The small molecule below binds the protein below.
Small molecule (SMILES): CC(=O)N[C@H]1[C@H](O[C@H]2[C@H](O)[C@@H](NC(C)=O)CO[C@@H]2CO)O[C@H](CO)[C@@H](O[C@@H]2O[C@H](CO)[C@@H](O)[C@H](O[C@H]3O[C@H](CO)[C@@H](O)[C@H](O)[C@@H]3O[C@H]3O[C@H](CO)[C@@H](O)[C@H](O)[C@@H]3O)[C@@H]2O)[C@@H]1O

Binding-site contacts:
Ligand atom C1 contacts residue THR432 of chain 1.A at 3.1 Å.
Ligand atom C7 contacts residue ASN259 of chain 1.A at 3.3 Å.
Ligand atom O6 contacts residue GLU69 of chain 1.A at 3.1 Å (salt-bridge).
Ligand atom C8 contacts residue ASN375 of chain 1.A at 3.7 Å.
Ligand atom N2 contacts residue ASN259 of chain 1.A at 3.5 Å (h-bond).
Ligand atom C6 contacts residue MAN1 of chain 1.K at 4.0 Å.
Ligand atom O6 contacts residue NAG1 of chain 1.U at 3.4 Å (h-bond).
Ligand atom O6 contacts residue SER206 of chain 1.A at 3.7 Å.
Ligand atom O6 contacts residue CYS431 of chain 1.A at 3.7 Å.
Ligand atom C2 contacts residue THR432 of chain 1.A at 4.0 Å.
Ligand atom C1 contacts residue ASN259 of chain 1.A at 3.0 Å.
Ligand atom C7 contacts residue SER433 of chain 1.A at 3.2 Å.
Ligand atom C3 contacts residue THR432 of chain 1.A at 3.9 Å.
Ligand atom O6 contacts residue GLY377 of chain 1.A at 3.9 Å.
Ligand atom C1 contacts residue SER433 of chain 1.A at 3.2 Å.
Ligand atom O3 contacts residue CYS431 of chain 1.A at 4.1 Å.
Ligand atom O3 contacts residue GLU69 of chain 1.A at 4.4 Å.
Ligand atom C5 contacts residue GLU69 of chain 1.A at 4.2 Å.
Ligand atom C8 contacts residue SER433 of chain 1.A at 3.3 Å.
Ligand atom O5 contacts residue MAN1 of chain 1.K at 3.8 Å.
Ligand atom C4 contacts residue THR432 of chain 1.A at 4.2 Å.
Ligand atom C4 contacts residue GLU69 of chain 1.A at 3.8 Å.
Ligand atom C2 contacts residue ASN259 of chain 1.A at 3.3 Å.
Ligand atom O5 contacts residue THR432 of chain 1.A at 3.7 Å.
Ligand atom O5 contacts residue ASN259 of chain 1.A at 3.1 Å (h-bond).
Ligand atom O6 contacts residue MAN1 of chain 1.K at 3.7 Å.
Ligand atom O7 contacts residue SER433 of chain 1.A at 4.1 Å.
Ligand atom O7 contacts residue ASN259 of chain 1.A at 2.7 Å (h-bond).
Ligand atom C5 contacts residue THR432 of chain 1.A at 3.8 Å.
Ligand atom C5 contacts residue NAG1 of chain 1.U at 4.3 Å.
Ligand atom O4 contacts residue GLU426 of chain 1.A at 3.3 Å.
Ligand atom O3 contacts residue MAN1 of chain 1.K at 3.8 Å.
Ligand atom C6 contacts residue GLU69 of chain 1.A at 3.3 Å.
Ligand atom O4 contacts residue MAN1 of chain 1.K at 4.3 Å.
Ligand atom C2 contacts residue SER433 of chain 1.A at 3.5 Å.
Ligand atom O4 contacts residue GLU69 of chain 1.A at 3.2 Å.
Ligand atom O5 contacts residue NAG1 of chain 1.U at 4.0 Å.
Ligand atom O6 contacts residue ARG430 of chain 1.A at 4.2 Å.
Ligand atom N2 contacts residue SER433 of chain 1.A at 2.7 Å (h-bond).
Ligand atom O2 contacts residue MAN1 of chain 1.K at 3.3 Å (h-bond).

Sequence of chain 1.A:
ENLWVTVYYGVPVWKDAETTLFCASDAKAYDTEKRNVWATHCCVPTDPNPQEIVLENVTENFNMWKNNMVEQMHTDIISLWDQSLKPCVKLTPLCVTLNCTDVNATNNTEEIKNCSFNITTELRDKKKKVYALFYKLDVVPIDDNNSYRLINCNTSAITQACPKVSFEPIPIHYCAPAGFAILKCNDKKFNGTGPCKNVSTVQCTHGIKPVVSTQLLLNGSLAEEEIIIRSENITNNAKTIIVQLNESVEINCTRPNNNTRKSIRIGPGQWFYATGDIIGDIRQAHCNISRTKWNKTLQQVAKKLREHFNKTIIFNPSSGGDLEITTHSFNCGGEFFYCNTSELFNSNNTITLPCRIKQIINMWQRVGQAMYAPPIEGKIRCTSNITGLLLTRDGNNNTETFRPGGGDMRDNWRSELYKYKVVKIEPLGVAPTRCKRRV